The protein below binds the small molecule below.
Small molecule (SMILES): CC/C(=C(/CC)c1ccc(O)cc1)c1ccc(O)cc1

Binding-site contacts:
Ligand atom CP4 contacts residue LEU34 of chain 1.A at 3.9 Å (hydrophobic).
Ligand atom C1 contacts residue TYR95 of chain 1.A at 3.7 Å (hydrophobic).
Ligand atom C2 contacts residue TYR95 of chain 1.A at 4.0 Å (hydrophobic).
Ligand atom C8 contacts residue LEU37 of chain 1.A at 3.8 Å (hydrophobic).
Ligand atom C2 contacts residue VAL82 of chain 1.A at 3.6 Å (hydrophobic).
Ligand atom O3 contacts residue VAL82 of chain 1.A at 3.5 Å.
Ligand atom CP5 contacts residue PHE204 of chain 1.A at 4.0 Å (hydrophobic).
Ligand atom C2 contacts residue LEU78 of chain 1.A at 3.5 Å (hydrophobic).
Ligand atom C5 contacts residue ALA41 of chain 1.A at 3.9 Å (hydrophobic).
Ligand atom C4 contacts residue TYR95 of chain 1.A at 3.9 Å (hydrophobic).
Ligand atom CP8 contacts residue MET75 of chain 1.A at 3.7 Å (hydrophobic).
Ligand atom O3 contacts residue GLU44 of chain 1.A at 2.5 Å (salt-bridge).
Ligand atom C4 contacts residue ALA41 of chain 1.A at 4.0 Å (hydrophobic).
Ligand atom C9 contacts residue TYR95 of chain 1.A at 3.0 Å (hydrophobic).
Ligand atom OP3 contacts residue HIS203 of chain 1.A at 2.6 Å (h-bond).
Ligand atom C5 contacts residue TYR95 of chain 1.A at 3.9 Å (hydrophobic).
Ligand atom C3 contacts residue GLU44 of chain 1.A at 3.1 Å.
Ligand atom C3 contacts residue LEU78 of chain 1.A at 3.9 Å (hydrophobic).
Ligand atom CP8 contacts residue ALA41 of chain 1.A at 4.0 Å (hydrophobic).
Ligand atom C6 contacts residue TYR95 of chain 1.A at 3.7 Å (hydrophobic).
Ligand atom OP3 contacts residue PHE204 of chain 1.A at 3.6 Å.
Ligand atom C4 contacts residue GLU44 of chain 1.A at 3.1 Å.
Ligand atom CP1 contacts residue ALA200 of chain 1.A at 3.9 Å (hydrophobic).
Ligand atom CP1 contacts residue PHE204 of chain 1.A at 3.9 Å (hydrophobic).
Ligand atom CP9 contacts residue ALA41 of chain 1.A at 3.3 Å (hydrophobic).
Ligand atom O3 contacts residue LEU78 of chain 1.A at 3.6 Å (h-bond).
Ligand atom CP2 contacts residue ALA200 of chain 1.A at 3.7 Å (hydrophobic).
Ligand atom C9 contacts residue LEU114 of chain 1.A at 3.9 Å (hydrophobic).
Ligand atom C3 contacts residue VAL82 of chain 1.A at 3.7 Å (hydrophobic).
Ligand atom CP2 contacts residue PHE204 of chain 1.A at 3.4 Å (hydrophobic).
Ligand atom CP9 contacts residue PHE204 of chain 1.A at 4.0 Å (hydrophobic).
Ligand atom CP3 contacts residue HIS203 of chain 1.A at 3.4 Å.
Ligand atom C5 contacts residue LEU37 of chain 1.A at 3.7 Å (hydrophobic).
Ligand atom C3 contacts residue TYR95 of chain 1.A at 4.0 Å (hydrophobic).
Ligand atom C8 contacts residue TYR95 of chain 1.A at 3.5 Å (hydrophobic).
Ligand atom CP4 contacts residue PHE204 of chain 1.A at 3.9 Å (hydrophobic).
Ligand atom CP2 contacts residue HIS203 of chain 1.A at 3.4 Å.
Ligand atom CP3 contacts residue PHE204 of chain 1.A at 3.6 Å (hydrophobic).
Ligand atom O3 contacts residue ARG85 of chain 1.A at 3.9 Å.
Ligand atom OP3 contacts residue ILE207 of chain 1.A at 3.2 Å.

Sequence of chain 1.A:
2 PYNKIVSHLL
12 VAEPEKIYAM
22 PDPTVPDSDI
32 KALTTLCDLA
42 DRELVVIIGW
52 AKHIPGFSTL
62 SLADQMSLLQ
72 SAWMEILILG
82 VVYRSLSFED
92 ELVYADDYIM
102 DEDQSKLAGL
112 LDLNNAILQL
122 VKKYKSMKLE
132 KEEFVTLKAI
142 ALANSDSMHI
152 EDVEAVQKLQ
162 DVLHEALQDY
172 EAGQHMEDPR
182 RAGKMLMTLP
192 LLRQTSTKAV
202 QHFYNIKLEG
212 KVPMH